Sequence of chain 1.A:
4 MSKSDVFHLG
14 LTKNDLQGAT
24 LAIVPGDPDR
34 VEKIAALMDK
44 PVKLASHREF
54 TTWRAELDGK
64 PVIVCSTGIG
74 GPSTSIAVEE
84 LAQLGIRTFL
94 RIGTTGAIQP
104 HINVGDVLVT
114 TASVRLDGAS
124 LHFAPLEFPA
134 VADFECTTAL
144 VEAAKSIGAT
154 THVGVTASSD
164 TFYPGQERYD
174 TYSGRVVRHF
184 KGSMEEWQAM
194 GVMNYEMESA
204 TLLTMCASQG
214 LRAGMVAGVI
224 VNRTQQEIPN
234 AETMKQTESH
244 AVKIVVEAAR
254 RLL

Binding-site contacts:
Ligand atom CAG contacts residue ILE223 of chain 1.B at 3.8 Å (hydrophobic).
Ligand atom CAD contacts residue PHE165 of chain 1.B at 3.6 Å (hydrophobic).
Ligand atom OAC contacts residue HIS11 of chain 1.A at 2.7 Å (h-bond).
Ligand atom CAR contacts residue PHE165 of chain 1.B at 3.6 Å (hydrophobic).
Ligand atom OAA contacts residue GLN169 of chain 1.B at 3.6 Å (h-bond).
Ligand atom OAB contacts residue GLU199 of chain 1.B at 3.2 Å.
Ligand atom CAS contacts residue TYR198 of chain 1.B at 3.6 Å (hydrophobic).
Ligand atom CAP contacts residue PHE165 of chain 1.B at 3.8 Å (hydrophobic).
Ligand atom NAM contacts residue TYR198 of chain 1.B at 3.6 Å.
Ligand atom CAF contacts residue GLU230 of chain 1.B at 3.5 Å.
Ligand atom OAN contacts residue THR97 of chain 1.B at 3.2 Å (h-bond).
Ligand atom CAS contacts residue PHE165 of chain 1.B at 3.8 Å (hydrophobic).
Ligand atom NAM contacts residue GLN169 of chain 1.B at 2.7 Å (h-bond).
Ligand atom CAS contacts residue GLN169 of chain 1.B at 3.6 Å.
Ligand atom CAL contacts residue THR97 of chain 1.B at 3.3 Å.
Ligand atom OAA contacts residue ARG171 of chain 1.B at 2.8 Å (salt-bridge).
Ligand atom NAT contacts residue THR97 of chain 1.B at 3.9 Å.
Ligand atom OAA contacts residue GLY99 of chain 1.B at 3.5 Å.
Ligand atom CAR contacts residue GLN169 of chain 1.B at 3.6 Å.
Ligand atom CAQ contacts residue PHE165 of chain 1.B at 3.8 Å (hydrophobic).
Ligand atom CAR contacts residue ARG171 of chain 1.B at 3.7 Å.
Ligand atom CAQ contacts residue GLY99 of chain 1.B at 3.5 Å.
Ligand atom CAF contacts residue PHE165 of chain 1.B at 3.6 Å (hydrophobic).
Ligand atom OAB contacts residue GLN169 of chain 1.B at 2.8 Å (h-bond).
Ligand atom CAQ contacts residue THR98 of chain 1.B at 3.7 Å.
Ligand atom SAO contacts residue THR98 of chain 1.B at 3.8 Å.
Ligand atom CAF contacts residue PRO232 of chain 1.B at 3.7 Å (hydrophobic).
Ligand atom OAB contacts residue MET200 of chain 1.B at 3.4 Å.
Ligand atom SAO contacts residue ILE223 of chain 1.B at 3.6 Å.
Ligand atom CAG contacts residue PHE165 of chain 1.B at 3.8 Å (hydrophobic).
Ligand atom OAN contacts residue PO41 of chain 1.J at 3.8 Å.
Ligand atom CAE contacts residue PHE165 of chain 1.B at 3.7 Å (hydrophobic).
Ligand atom CAH contacts residue GLU230 of chain 1.B at 3.7 Å.
Ligand atom CAH contacts residue PHE165 of chain 1.B at 3.7 Å (hydrophobic).
Ligand atom CAH contacts residue ARG171 of chain 1.B at 3.5 Å.
Ligand atom CAR contacts residue GLY99 of chain 1.B at 3.5 Å.
Ligand atom NAM contacts residue PHE165 of chain 1.B at 3.6 Å.
Ligand atom CAJ contacts residue HIS11 of chain 1.A at 3.3 Å.
Ligand atom OAB contacts residue TYR198 of chain 1.B at 3.7 Å.
Ligand atom CAD contacts residue PHE10 of chain 1.A at 3.6 Å (hydrophobic).

Sequence of chain 1.B:
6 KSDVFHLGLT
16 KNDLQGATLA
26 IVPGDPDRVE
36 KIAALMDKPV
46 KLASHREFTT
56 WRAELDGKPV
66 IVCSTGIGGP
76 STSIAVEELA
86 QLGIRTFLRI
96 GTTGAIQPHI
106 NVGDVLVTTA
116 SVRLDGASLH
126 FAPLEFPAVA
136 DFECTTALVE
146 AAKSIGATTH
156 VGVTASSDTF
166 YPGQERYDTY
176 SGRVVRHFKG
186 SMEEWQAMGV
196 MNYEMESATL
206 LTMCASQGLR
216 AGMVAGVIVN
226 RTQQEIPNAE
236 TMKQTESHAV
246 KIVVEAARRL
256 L

The small molecule below binds the protein below.
Small molecule (SMILES): O=c1[nH]c(=O)n(COCCO)cc1Sc1ccccc1